A protein and the small-molecule ligand that binds it are described below.
Small molecule (SMILES): CC(=O)N[C@@H]1[C@@H](O)[C@H](O)[C@@H](CO)O[C@H]1O

Sequence of chain 3.A:
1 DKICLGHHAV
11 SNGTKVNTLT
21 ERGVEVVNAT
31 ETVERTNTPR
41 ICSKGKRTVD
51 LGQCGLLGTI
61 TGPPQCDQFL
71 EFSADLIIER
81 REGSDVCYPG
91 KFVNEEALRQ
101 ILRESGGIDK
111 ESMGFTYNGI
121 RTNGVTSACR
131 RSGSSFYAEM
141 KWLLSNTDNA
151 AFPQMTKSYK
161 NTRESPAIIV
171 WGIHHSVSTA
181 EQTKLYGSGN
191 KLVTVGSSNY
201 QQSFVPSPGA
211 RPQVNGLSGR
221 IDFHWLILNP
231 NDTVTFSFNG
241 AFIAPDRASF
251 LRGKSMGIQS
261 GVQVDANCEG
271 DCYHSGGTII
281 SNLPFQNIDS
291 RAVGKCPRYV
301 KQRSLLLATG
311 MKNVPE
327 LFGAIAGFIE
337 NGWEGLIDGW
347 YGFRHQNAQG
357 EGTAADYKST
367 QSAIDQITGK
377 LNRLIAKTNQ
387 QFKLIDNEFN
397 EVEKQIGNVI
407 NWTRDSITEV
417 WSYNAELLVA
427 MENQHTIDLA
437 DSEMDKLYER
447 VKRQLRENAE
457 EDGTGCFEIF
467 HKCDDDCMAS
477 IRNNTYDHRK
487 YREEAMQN

Binding-site contacts:
Ligand atom O7 contacts residue ASN407 of chain 3.A at 3.3 Å (h-bond).
Ligand atom O7 contacts residue ASN404 of chain 3.A at 3.2 Å (h-bond).
Ligand atom O5 contacts residue ASN407 of chain 3.A at 2.4 Å (h-bond).
Ligand atom C8 contacts residue ASN404 of chain 3.A at 3.9 Å.
Ligand atom C7 contacts residue ASN404 of chain 3.A at 4.0 Å.
Ligand atom C8 contacts residue ASN407 of chain 3.A at 4.4 Å.
Ligand atom C8 contacts residue VAL398 of chain 3.A at 4.4 Å (hydrophobic).
Ligand atom C3 contacts residue ASN407 of chain 3.A at 3.8 Å.
Ligand atom C1 contacts residue ASN407 of chain 3.A at 1.4 Å.
Ligand atom C4 contacts residue ASN407 of chain 3.A at 4.2 Å.
Ligand atom C5 contacts residue ASN407 of chain 3.A at 3.7 Å.
Ligand atom N2 contacts residue GLY403 of chain 3.A at 4.5 Å.
Ligand atom C7 contacts residue GLY403 of chain 3.A at 4.1 Å.
Ligand atom C8 contacts residue GLY403 of chain 3.A at 3.7 Å.
Ligand atom O7 contacts residue GLY403 of chain 3.A at 4.5 Å.
Ligand atom C8 contacts residue LYS400 of chain 3.A at 4.2 Å.
Ligand atom C7 contacts residue ASN407 of chain 3.A at 3.3 Å.
Ligand atom O6 contacts residue ASN407 of chain 3.A at 4.0 Å.
Ligand atom N2 contacts residue ASN407 of chain 3.A at 2.9 Å (h-bond).
Ligand atom C2 contacts residue ASN407 of chain 3.A at 2.5 Å.